Sequence of chain 1.C:
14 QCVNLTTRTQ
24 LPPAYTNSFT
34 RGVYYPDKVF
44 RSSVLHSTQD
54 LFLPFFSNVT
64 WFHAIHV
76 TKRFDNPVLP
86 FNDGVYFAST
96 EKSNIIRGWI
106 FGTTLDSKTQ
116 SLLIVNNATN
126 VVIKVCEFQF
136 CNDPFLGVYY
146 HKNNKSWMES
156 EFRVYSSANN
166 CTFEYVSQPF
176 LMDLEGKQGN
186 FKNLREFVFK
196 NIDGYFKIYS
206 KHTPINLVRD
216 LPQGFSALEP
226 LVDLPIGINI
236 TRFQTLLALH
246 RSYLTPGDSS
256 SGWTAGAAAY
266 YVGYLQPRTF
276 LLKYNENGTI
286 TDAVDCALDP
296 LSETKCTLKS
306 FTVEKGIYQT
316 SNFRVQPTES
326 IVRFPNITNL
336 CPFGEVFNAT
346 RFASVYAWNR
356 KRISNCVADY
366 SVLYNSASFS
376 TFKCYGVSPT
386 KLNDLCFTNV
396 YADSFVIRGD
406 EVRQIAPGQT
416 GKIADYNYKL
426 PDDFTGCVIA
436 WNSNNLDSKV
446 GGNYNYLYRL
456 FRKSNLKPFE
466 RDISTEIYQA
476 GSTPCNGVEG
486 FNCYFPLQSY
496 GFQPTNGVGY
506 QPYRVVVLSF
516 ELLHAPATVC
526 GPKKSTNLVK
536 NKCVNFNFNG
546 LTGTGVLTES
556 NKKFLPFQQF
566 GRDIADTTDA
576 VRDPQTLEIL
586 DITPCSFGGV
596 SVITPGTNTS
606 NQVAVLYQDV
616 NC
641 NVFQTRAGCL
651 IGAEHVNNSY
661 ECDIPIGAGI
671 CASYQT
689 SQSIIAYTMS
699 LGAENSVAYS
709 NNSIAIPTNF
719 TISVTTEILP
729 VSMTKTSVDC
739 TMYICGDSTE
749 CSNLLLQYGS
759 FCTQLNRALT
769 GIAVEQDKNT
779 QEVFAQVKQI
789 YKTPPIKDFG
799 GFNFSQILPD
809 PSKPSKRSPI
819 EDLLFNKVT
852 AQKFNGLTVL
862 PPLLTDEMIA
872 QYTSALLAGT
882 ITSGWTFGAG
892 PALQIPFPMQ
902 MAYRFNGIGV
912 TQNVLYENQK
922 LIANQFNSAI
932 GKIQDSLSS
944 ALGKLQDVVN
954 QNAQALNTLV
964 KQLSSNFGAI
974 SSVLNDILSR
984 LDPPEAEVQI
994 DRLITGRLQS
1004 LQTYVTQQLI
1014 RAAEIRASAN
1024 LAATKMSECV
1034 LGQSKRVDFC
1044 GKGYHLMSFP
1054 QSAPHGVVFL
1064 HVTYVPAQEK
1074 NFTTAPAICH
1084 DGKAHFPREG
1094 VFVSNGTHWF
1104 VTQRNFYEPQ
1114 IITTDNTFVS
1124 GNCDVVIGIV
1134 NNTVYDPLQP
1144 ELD

This small molecule binds to this protein.
Small molecule (SMILES): CC(=O)N[C@@H]1[C@@H](O)[C@H](O)[C@@H](CO)O[C@H]1O

Binding-site contacts:
Ligand atom O7 contacts residue ASN282 of chain 1.A at 3.9 Å.
Ligand atom C4 contacts residue ASN282 of chain 1.A at 4.2 Å.
Ligand atom O5 contacts residue LYS558 of chain 1.C at 4.3 Å.
Ligand atom C2 contacts residue ASN282 of chain 1.A at 2.5 Å.
Ligand atom C5 contacts residue ASN282 of chain 1.A at 3.6 Å.
Ligand atom N2 contacts residue ASN282 of chain 1.A at 2.9 Å (h-bond).
Ligand atom C6 contacts residue LYS557 of chain 1.C at 4.5 Å.
Ligand atom C7 contacts residue ASN282 of chain 1.A at 3.6 Å.
Ligand atom O5 contacts residue ASN282 of chain 1.A at 2.4 Å (h-bond).
Ligand atom C1 contacts residue ASN282 of chain 1.A at 1.4 Å.
Ligand atom O6 contacts residue LYS558 of chain 1.C at 3.0 Å (salt-bridge).
Ligand atom C6 contacts residue LYS558 of chain 1.C at 4.1 Å.
Ligand atom C3 contacts residue ASN282 of chain 1.A at 3.8 Å.
Ligand atom O6 contacts residue LYS557 of chain 1.C at 4.0 Å.

Sequence of chain 1.A:
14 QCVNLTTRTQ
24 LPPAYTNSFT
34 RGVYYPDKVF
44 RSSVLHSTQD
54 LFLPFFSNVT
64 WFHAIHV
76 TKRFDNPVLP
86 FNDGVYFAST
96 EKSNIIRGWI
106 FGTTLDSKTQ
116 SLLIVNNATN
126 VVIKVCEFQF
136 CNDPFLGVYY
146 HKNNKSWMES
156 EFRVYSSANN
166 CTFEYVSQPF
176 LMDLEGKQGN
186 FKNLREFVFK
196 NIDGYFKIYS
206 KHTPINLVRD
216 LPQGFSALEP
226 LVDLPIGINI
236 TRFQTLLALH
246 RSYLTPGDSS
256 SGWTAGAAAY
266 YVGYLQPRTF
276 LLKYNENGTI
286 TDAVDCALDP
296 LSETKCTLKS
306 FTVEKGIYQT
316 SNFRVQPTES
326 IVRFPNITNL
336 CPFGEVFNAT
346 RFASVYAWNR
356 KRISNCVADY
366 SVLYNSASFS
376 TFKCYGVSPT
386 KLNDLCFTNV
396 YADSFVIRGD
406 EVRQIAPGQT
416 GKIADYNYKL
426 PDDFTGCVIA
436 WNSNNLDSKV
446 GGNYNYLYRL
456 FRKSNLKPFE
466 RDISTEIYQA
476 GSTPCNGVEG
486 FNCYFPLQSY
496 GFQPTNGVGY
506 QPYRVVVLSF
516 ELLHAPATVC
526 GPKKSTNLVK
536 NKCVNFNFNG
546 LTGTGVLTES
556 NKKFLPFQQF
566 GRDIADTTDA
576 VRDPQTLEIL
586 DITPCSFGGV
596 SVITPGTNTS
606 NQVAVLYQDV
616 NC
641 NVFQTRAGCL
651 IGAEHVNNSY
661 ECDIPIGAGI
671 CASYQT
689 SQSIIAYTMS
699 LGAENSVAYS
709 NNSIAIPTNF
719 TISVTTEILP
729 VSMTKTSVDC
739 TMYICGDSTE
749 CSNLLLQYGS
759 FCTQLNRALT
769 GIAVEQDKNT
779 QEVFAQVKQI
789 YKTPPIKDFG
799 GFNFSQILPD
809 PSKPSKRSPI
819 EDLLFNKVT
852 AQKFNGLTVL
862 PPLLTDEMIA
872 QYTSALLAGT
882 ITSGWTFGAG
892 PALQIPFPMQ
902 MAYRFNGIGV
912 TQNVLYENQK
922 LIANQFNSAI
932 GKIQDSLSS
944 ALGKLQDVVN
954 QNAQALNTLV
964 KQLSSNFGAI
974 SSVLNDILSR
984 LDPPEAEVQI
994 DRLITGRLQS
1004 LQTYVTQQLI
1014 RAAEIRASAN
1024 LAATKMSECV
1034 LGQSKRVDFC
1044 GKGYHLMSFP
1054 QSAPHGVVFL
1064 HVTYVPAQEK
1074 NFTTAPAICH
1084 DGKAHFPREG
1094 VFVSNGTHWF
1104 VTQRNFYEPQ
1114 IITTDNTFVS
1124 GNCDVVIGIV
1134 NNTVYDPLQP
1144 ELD